Sequence of chain 1.A:
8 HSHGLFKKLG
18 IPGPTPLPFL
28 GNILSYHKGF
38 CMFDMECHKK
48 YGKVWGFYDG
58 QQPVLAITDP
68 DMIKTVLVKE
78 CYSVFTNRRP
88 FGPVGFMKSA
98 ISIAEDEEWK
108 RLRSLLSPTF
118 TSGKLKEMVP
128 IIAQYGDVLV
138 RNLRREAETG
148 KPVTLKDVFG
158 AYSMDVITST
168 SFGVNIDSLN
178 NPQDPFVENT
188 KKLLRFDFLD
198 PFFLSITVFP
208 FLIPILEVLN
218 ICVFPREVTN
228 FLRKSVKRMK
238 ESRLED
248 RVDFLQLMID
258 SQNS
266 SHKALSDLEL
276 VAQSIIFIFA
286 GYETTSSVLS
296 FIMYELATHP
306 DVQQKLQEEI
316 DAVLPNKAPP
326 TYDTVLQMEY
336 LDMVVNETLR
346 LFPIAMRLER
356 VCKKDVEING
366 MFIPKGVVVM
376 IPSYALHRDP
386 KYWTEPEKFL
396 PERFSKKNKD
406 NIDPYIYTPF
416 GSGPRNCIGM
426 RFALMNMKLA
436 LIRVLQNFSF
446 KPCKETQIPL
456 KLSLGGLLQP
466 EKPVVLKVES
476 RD

Binding-site contacts:
Ligand atom O19 contacts residue ARG352 of chain 1.A at 3.3 Å (salt-bridge).
Ligand atom N33 contacts residue ALA285 of chain 1.A at 3.7 Å.
Ligand atom C03 contacts residue PHE88 of chain 1.A at 4.0 Å (hydrophobic).
Ligand atom C28 contacts residue ALA285 of chain 1.A at 3.8 Å (hydrophobic).
Ligand atom C23 contacts residue PHE195 of chain 1.A at 3.6 Å (hydrophobic).
Ligand atom C24 contacts residue GLU354 of chain 1.A at 3.2 Å.
Ligand atom N33 contacts residue HEM1 of chain 1.B at 2.2 Å.
Ligand atom C34 contacts residue ALA285 of chain 1.A at 3.3 Å (hydrophobic).
Ligand atom C24 contacts residue ARG352 of chain 1.A at 3.9 Å.
Ligand atom C28 contacts residue PHE284 of chain 1.A at 3.6 Å (hydrophobic).
Ligand atom C22 contacts residue GLU354 of chain 1.A at 3.5 Å.
Ligand atom C13 contacts residue ILE349 of chain 1.A at 3.8 Å (hydrophobic).
Ligand atom C15 contacts residue ARG192 of chain 1.A at 3.4 Å.
Ligand atom C21 contacts residue GLU354 of chain 1.A at 4.0 Å.
Ligand atom O26 contacts residue SER99 of chain 1.A at 2.5 Å (h-bond).
Ligand atom C29 contacts residue ALA285 of chain 1.A at 3.3 Å (hydrophobic).
Ligand atom C30 contacts residue ALA285 of chain 1.A at 3.5 Å (hydrophobic).
Ligand atom C01 contacts residue PHE284 of chain 1.A at 3.4 Å (hydrophobic).
Ligand atom C31 contacts residue THR289 of chain 1.A at 3.5 Å.
Ligand atom C14 contacts residue ILE349 of chain 1.A at 3.5 Å (hydrophobic).
Ligand atom C14 contacts residue ARG192 of chain 1.A at 3.4 Å.
Ligand atom S07 contacts residue ARG85 of chain 1.A at 3.7 Å.
Ligand atom C01 contacts residue PHE193 of chain 1.A at 3.2 Å (hydrophobic).
Ligand atom N27 contacts residue PHE284 of chain 1.A at 3.5 Å.
Ligand atom C12 contacts residue HEM1 of chain 1.B at 4.0 Å.
Ligand atom C02 contacts residue PHE284 of chain 1.A at 3.6 Å (hydrophobic).
Ligand atom C34 contacts residue HEM1 of chain 1.B at 3.1 Å.
Ligand atom C08 contacts residue ARG85 of chain 1.A at 3.8 Å.
Ligand atom C12 contacts residue ALA350 of chain 1.A at 3.6 Å (hydrophobic).
Ligand atom O19 contacts residue ALA350 of chain 1.A at 3.1 Å (h-bond).
Ligand atom C14 contacts residue ALA350 of chain 1.A at 3.9 Å (hydrophobic).
Ligand atom C31 contacts residue ALA285 of chain 1.A at 3.6 Å (hydrophobic).
Ligand atom C01 contacts residue PHE88 of chain 1.A at 3.6 Å (hydrophobic).
Ligand atom C03 contacts residue ILE100 of chain 1.A at 3.2 Å (hydrophobic).
Ligand atom C03 contacts residue SER99 of chain 1.A at 4.0 Å.
Ligand atom C06 contacts residue SER99 of chain 1.A at 4.0 Å.
Ligand atom C13 contacts residue ALA350 of chain 1.A at 3.6 Å (hydrophobic).
Ligand atom C25 contacts residue SER99 of chain 1.A at 3.6 Å.
Ligand atom C11 contacts residue ALA350 of chain 1.A at 4.0 Å (hydrophobic).
Ligand atom C32 contacts residue HEM1 of chain 1.B at 2.9 Å.

A small-molecule ligand and the protein it binds are described below.
Small molecule (SMILES): CC(C)N[C@@H](CSC[C@H](Cc1ccccc1)NC(=O)OC(C)(C)C)C(=O)NCc1cccnc1